Binding-site contacts:
Ligand atom C5 contacts residue ARG33 of chain 43.D at 4.4 Å.
Ligand atom C3 contacts residue PRO31 of chain 43.D at 3.3 Å (hydrophobic).
Ligand atom O7 contacts residue SER29 of chain 43.D at 4.4 Å.
Ligand atom O7 contacts residue PRO31 of chain 43.D at 3.2 Å (h-bond).
Ligand atom C7 contacts residue PRO31 of chain 43.D at 3.1 Å (hydrophobic).
Ligand atom O7 contacts residue SER71 of chain 43.D at 3.8 Å.
Ligand atom O6 contacts residue ARG33 of chain 43.D at 3.2 Å (salt-bridge).
Ligand atom C2 contacts residue PRO31 of chain 43.D at 3.4 Å (hydrophobic).
Ligand atom C2 contacts residue ASN70 of chain 43.D at 2.5 Å.
Ligand atom N2 contacts residue PRO31 of chain 43.D at 2.5 Å (h-bond).
Ligand atom C5 contacts residue ASN70 of chain 43.D at 3.7 Å.
Ligand atom N2 contacts residue ASN32 of chain 43.D at 4.0 Å.
Ligand atom O5 contacts residue ASN70 of chain 43.D at 2.4 Å (h-bond).
Ligand atom C8 contacts residue ASN70 of chain 43.D at 3.9 Å.
Ligand atom N2 contacts residue ASN70 of chain 43.D at 2.9 Å (h-bond).
Ligand atom O7 contacts residue ASN70 of chain 43.D at 3.3 Å (h-bond).
Ligand atom C7 contacts residue ASN70 of chain 43.D at 3.1 Å.
Ligand atom C1 contacts residue ASN70 of chain 43.D at 1.4 Å.
Ligand atom C1 contacts residue PRO31 of chain 43.D at 4.2 Å (hydrophobic).
Ligand atom C1 contacts residue ASN32 of chain 43.D at 4.5 Å.
Ligand atom O3 contacts residue PRO31 of chain 43.D at 3.4 Å (h-bond).
Ligand atom C3 contacts residue ASN70 of chain 43.D at 3.8 Å.
Ligand atom C6 contacts residue ARG33 of chain 43.D at 3.3 Å.
Ligand atom C4 contacts residue ASN70 of chain 43.D at 4.2 Å.
Ligand atom C8 contacts residue PRO31 of chain 43.D at 4.4 Å (hydrophobic).
Ligand atom C1 contacts residue ARG33 of chain 43.D at 4.3 Å.

Sequence of chain 43.D:
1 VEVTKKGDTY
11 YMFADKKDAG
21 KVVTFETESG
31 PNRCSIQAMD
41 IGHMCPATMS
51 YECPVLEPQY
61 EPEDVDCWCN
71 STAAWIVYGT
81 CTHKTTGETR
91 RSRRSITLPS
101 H

The protein below binds the small molecule below.
Small molecule (SMILES): CC(=O)N[C@@H]1[C@@H](O)[C@H](O)[C@@H](CO)O[C@H]1O